Sequence of chain 1.E:
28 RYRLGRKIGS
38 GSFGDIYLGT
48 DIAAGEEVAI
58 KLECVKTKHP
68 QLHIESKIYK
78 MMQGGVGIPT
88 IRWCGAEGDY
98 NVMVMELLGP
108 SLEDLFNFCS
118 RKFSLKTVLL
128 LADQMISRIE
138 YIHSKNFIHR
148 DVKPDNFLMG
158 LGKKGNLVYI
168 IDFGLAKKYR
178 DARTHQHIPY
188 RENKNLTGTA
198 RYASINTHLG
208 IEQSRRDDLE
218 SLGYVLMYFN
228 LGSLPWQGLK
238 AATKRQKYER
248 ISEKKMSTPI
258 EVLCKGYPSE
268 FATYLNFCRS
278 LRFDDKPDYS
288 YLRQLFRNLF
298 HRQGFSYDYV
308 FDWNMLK

Binding-site contacts:
Ligand atom C32 contacts residue ASP169 of chain 1.E at 3.2 Å.
Ligand atom C20 contacts residue LEU105 of chain 1.E at 3.8 Å (hydrophobic).
Ligand atom C39 contacts residue ILE43 of chain 1.E at 3.6 Å (hydrophobic).
Ligand atom N25 contacts residue LEU105 of chain 1.E at 3.0 Å (h-bond).
Ligand atom C34 contacts residue MET102 of chain 1.E at 3.8 Å (hydrophobic).
Ligand atom N30 contacts residue ILE168 of chain 1.E at 3.6 Å.
Ligand atom O18 contacts residue ILE35 of chain 1.E at 3.2 Å.
Ligand atom C21 contacts residue LEU155 of chain 1.E at 3.6 Å (hydrophobic).
Ligand atom C16 contacts residue GLY106 of chain 1.E at 3.8 Å.
Ligand atom C38 contacts residue ILE57 of chain 1.E at 3.9 Å (hydrophobic).
Ligand atom N19 contacts residue LEU104 of chain 1.E at 3.9 Å.
Ligand atom C14 contacts residue ILE35 of chain 1.E at 3.5 Å (hydrophobic).
Ligand atom F37 contacts residue MET100 of chain 1.E at 3.3 Å.
Ligand atom C35 contacts residue MET100 of chain 1.E at 3.8 Å (hydrophobic).
Ligand atom C36 contacts residue LYS58 of chain 1.E at 3.7 Å.
Ligand atom C24 contacts residue GLU103 of chain 1.E at 3.5 Å.
Ligand atom N25 contacts residue LEU104 of chain 1.E at 3.8 Å.
Ligand atom C38 contacts residue ALA56 of chain 1.E at 3.7 Å (hydrophobic).
Ligand atom C24 contacts residue LEU105 of chain 1.E at 3.6 Å (hydrophobic).
Ligand atom C04 contacts residue PRO107 of chain 1.E at 3.5 Å (hydrophobic).
Ligand atom C22 contacts residue LEU155 of chain 1.E at 3.8 Å (hydrophobic).
Ligand atom C32 contacts residue GLY38 of chain 1.E at 3.6 Å.
Ligand atom C05 contacts residue PRO107 of chain 1.E at 3.5 Å (hydrophobic).
Ligand atom C23 contacts residue MET102 of chain 1.E at 3.6 Å (hydrophobic).
Ligand atom C01 contacts residue LEU158 of chain 1.E at 3.7 Å (hydrophobic).
Ligand atom F37 contacts residue LYS58 of chain 1.E at 3.7 Å.
Ligand atom C29 contacts residue ILE168 of chain 1.E at 3.5 Å (hydrophobic).
Ligand atom C16 contacts residue LEU105 of chain 1.E at 3.6 Å (hydrophobic).
Ligand atom N28 contacts residue ILE43 of chain 1.E at 3.7 Å.
Ligand atom C23 contacts residue ALA56 of chain 1.E at 3.6 Å (hydrophobic).
Ligand atom O02 contacts residue LEU158 of chain 1.E at 3.6 Å.
Ligand atom C27 contacts residue ILE43 of chain 1.E at 3.8 Å (hydrophobic).
Ligand atom C24 contacts residue ALA56 of chain 1.E at 3.4 Å (hydrophobic).
Ligand atom C39 contacts residue ALA56 of chain 1.E at 3.5 Å (hydrophobic).
Ligand atom C38 contacts residue MET102 of chain 1.E at 3.7 Å (hydrophobic).
Ligand atom N25 contacts residue ALA56 of chain 1.E at 3.8 Å.
Ligand atom F37 contacts residue MET102 of chain 1.E at 3.5 Å.
Ligand atom C36 contacts residue MET102 of chain 1.E at 3.6 Å (hydrophobic).
Ligand atom C35 contacts residue MET102 of chain 1.E at 3.5 Å (hydrophobic).
Ligand atom N19 contacts residue LEU105 of chain 1.E at 3.0 Å (h-bond).

The protein below binds the small molecule below.
Small molecule (SMILES): COc1ccc(OC)c(-c2cc(C(=O)Nc3cc(-c4[nH]c(SC)nc4-c4ccc(F)cc4)ccn3)n(C)c2)c1